Binding-site contacts:
Ligand atom C2 contacts residue VAL6 of chain 1.B at 3.5 Å (hydrophobic).
Ligand atom C1H contacts residue PHE92 of chain 1.B at 3.7 Å (hydrophobic).
Ligand atom N3 contacts residue VAL31 of chain 1.B at 3.3 Å.
Ligand atom N1G contacts residue LEU5 of chain 1.B at 3.0 Å (h-bond).
Ligand atom N1Z contacts residue LEU5 of chain 1.B at 3.9 Å.
Ligand atom C1Y contacts residue ASP27 of chain 1.B at 3.4 Å.
Ligand atom N3 contacts residue ALA7 of chain 1.B at 3.5 Å.
Ligand atom C6 contacts residue LEU5 of chain 1.B at 3.7 Å (hydrophobic).
Ligand atom C6 contacts residue PHE92 of chain 1.B at 3.8 Å (hydrophobic).
Ligand atom N1 contacts residue ALA7 of chain 1.B at 3.4 Å (h-bond).
Ligand atom N1Z contacts residue ALA7 of chain 1.B at 3.5 Å (h-bond).
Ligand atom C1H contacts residue NDP1 of chain 1.E at 3.7 Å.
Ligand atom C1U contacts residue VAL31 of chain 1.B at 3.8 Å (hydrophobic).
Ligand atom O1T contacts residue LEU28 of chain 1.B at 3.5 Å.
Ligand atom C1X contacts residue PHE92 of chain 1.B at 3.6 Å (hydrophobic).
Ligand atom N1G contacts residue PHE92 of chain 1.B at 3.2 Å (h-bond).
Ligand atom C1I contacts residue NDP1 of chain 1.E at 3.8 Å.
Ligand atom N3 contacts residue ASP27 of chain 1.B at 2.6 Å (salt-bridge).
Ligand atom C2 contacts residue ALA7 of chain 1.B at 3.4 Å (hydrophobic).
Ligand atom N1G contacts residue NDP1 of chain 1.E at 3.3 Å (h-bond).
Ligand atom C1Y contacts residue LEU28 of chain 1.B at 3.8 Å (hydrophobic).
Ligand atom N1 contacts residue NDP1 of chain 1.E at 3.5 Å (h-bond).
Ligand atom C6 contacts residue NDP1 of chain 1.E at 3.2 Å.
Ligand atom C1W contacts residue ILE50 of chain 1.B at 3.6 Å (hydrophobic).
Ligand atom N1Z contacts residue ASP27 of chain 1.B at 3.1 Å (salt-bridge).
Ligand atom N1Z contacts residue THR111 of chain 1.B at 3.3 Å (h-bond).
Ligand atom C2 contacts residue VAL31 of chain 1.B at 3.4 Å (hydrophobic).
Ligand atom C1I contacts residue PHE92 of chain 1.B at 3.6 Å (hydrophobic).
Ligand atom N1 contacts residue LEU5 of chain 1.B at 3.6 Å.
Ligand atom C1U contacts residue LEU54 of chain 1.B at 3.6 Å (hydrophobic).
Ligand atom C2 contacts residue ASP27 of chain 1.B at 3.5 Å.
Ligand atom N1Z contacts residue VAL31 of chain 1.B at 3.7 Å.
Ligand atom N1 contacts residue VAL31 of chain 1.B at 3.8 Å.
Ligand atom C1S contacts residue PHE92 of chain 1.B at 3.9 Å (hydrophobic).
Ligand atom C5 contacts residue NDP1 of chain 1.E at 3.5 Å.
Ligand atom C4 contacts residue VAL31 of chain 1.B at 3.7 Å (hydrophobic).
Ligand atom N1 contacts residue VAL6 of chain 1.B at 3.3 Å.
Ligand atom N1Z contacts residue VAL6 of chain 1.B at 3.2 Å (h-bond).
Ligand atom C4 contacts residue ASP27 of chain 1.B at 3.4 Å.
Ligand atom C1X contacts residue THR46 of chain 1.B at 3.5 Å.

Sequence of chain 1.B:
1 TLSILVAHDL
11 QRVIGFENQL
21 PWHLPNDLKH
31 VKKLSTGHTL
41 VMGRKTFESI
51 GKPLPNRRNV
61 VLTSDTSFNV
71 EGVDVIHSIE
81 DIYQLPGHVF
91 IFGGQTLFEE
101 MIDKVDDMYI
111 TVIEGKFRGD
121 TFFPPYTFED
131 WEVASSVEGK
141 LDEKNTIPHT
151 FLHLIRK

This small molecule binds to this protein.
Small molecule (SMILES): COc1cc(C(C)(C)C#Cc2c(C)nc(N)nc2N)cc(OC)c1OC